Sequence of chain 1.D:
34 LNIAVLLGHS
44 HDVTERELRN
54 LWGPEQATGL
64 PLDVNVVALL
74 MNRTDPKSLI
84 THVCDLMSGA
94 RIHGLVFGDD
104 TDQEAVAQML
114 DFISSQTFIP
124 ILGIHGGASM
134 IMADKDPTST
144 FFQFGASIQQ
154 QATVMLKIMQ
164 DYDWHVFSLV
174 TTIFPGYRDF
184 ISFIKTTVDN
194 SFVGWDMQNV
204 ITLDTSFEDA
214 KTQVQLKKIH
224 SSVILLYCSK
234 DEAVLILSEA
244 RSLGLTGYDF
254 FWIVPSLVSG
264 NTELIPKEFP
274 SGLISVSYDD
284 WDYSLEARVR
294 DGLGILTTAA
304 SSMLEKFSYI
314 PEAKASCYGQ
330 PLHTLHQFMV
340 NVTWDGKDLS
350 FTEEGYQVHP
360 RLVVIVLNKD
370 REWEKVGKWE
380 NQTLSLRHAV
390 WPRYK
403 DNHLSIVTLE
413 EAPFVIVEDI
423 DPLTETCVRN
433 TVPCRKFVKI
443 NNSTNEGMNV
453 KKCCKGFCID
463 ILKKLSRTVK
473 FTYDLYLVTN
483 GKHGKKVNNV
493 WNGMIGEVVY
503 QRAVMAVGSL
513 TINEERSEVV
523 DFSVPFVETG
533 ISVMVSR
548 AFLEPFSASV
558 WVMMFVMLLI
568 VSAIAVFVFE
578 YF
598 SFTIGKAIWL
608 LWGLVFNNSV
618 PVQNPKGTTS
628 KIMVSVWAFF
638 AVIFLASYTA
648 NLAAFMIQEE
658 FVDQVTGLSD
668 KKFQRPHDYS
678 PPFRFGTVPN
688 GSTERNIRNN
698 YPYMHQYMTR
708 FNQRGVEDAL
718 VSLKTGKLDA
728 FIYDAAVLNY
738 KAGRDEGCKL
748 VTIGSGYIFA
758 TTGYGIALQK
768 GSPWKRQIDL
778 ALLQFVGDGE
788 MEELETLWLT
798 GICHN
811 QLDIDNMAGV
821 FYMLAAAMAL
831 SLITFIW

Binding-site contacts:
Ligand atom O7 contacts residue ASN75 of chain 1.D at 3.4 Å (h-bond).
Ligand atom C8 contacts residue ASN75 of chain 1.D at 4.3 Å.
Ligand atom C2 contacts residue ASN75 of chain 1.D at 2.5 Å.
Ligand atom C1 contacts residue ASN75 of chain 1.D at 1.4 Å.
Ligand atom C5 contacts residue ASN75 of chain 1.D at 3.7 Å.
Ligand atom O5 contacts residue ASN75 of chain 1.D at 2.4 Å (h-bond).
Ligand atom C4 contacts residue ASN75 of chain 1.D at 4.2 Å.
Ligand atom O7 contacts residue MET74 of chain 1.D at 3.5 Å.
Ligand atom O7 contacts residue LEU73 of chain 1.D at 3.7 Å.
Ligand atom C7 contacts residue ASN75 of chain 1.D at 3.4 Å.
Ligand atom N2 contacts residue ASN75 of chain 1.D at 3.0 Å (h-bond).
Ligand atom C3 contacts residue ASN75 of chain 1.D at 3.8 Å.

This protein binds this small molecule.
Small molecule (SMILES): CC(=O)N[C@@H]1[C@@H](O)[C@H](O)[C@@H](CO)O[C@H]1O